Sequence of chain 1.F:
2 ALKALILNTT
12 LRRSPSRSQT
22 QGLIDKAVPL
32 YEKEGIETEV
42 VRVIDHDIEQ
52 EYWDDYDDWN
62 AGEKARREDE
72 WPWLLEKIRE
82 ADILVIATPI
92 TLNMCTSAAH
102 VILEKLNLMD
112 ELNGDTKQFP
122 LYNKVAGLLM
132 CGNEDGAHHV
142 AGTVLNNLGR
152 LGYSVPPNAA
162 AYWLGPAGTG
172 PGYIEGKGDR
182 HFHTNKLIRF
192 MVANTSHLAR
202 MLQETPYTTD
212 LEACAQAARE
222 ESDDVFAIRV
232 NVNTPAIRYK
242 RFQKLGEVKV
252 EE

Sequence of chain 1.G:
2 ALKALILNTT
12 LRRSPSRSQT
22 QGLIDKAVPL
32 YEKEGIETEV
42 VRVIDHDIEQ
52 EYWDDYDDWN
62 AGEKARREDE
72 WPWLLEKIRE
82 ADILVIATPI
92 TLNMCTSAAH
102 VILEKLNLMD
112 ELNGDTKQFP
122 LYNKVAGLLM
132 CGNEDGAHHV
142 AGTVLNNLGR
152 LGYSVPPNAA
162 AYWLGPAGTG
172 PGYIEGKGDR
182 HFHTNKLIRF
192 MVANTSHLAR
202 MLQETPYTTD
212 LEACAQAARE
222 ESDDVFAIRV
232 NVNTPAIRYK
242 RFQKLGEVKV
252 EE

Binding-site contacts:
Ligand atom C13 contacts residue ILE91 of chain 1.G at 3.2 Å (hydrophobic).
Ligand atom C14 contacts residue ILE91 of chain 1.G at 3.3 Å (hydrophobic).
Ligand atom C6 contacts residue TYR240 of chain 1.E at 3.4 Å (hydrophobic).
Ligand atom O8 contacts residue ASN94 of chain 1.G at 3.0 Å (h-bond).
Ligand atom N4 contacts residue ASN134 of chain 1.G at 3.1 Å (h-bond).
Ligand atom C4 contacts residue ILE91 of chain 1.G at 3.4 Å (hydrophobic).
Ligand atom O9 contacts residue GLU135 of chain 1.G at 2.7 Å (salt-bridge).
Ligand atom C16 contacts residue ASP136 of chain 1.G at 3.5 Å.
Ligand atom C12 contacts residue TYR240 of chain 1.E at 3.4 Å (hydrophobic).
Ligand atom O1 contacts residue GLN20 of chain 1.G at 2.7 Å (h-bond).
Ligand atom N3 contacts residue TYR240 of chain 1.E at 3.4 Å.
Ligand atom O8 contacts residue LEU93 of chain 1.G at 3.4 Å (h-bond).
Ligand atom O1 contacts residue ARG13 of chain 1.G at 3.1 Å (salt-bridge).
Ligand atom P1 contacts residue GLN20 of chain 1.G at 3.5 Å.
Ligand atom O7 contacts residue CYS132 of chain 1.G at 3.5 Å (h-bond).
Ligand atom O9 contacts residue GLY133 of chain 1.G at 3.3 Å.
Ligand atom O1 contacts residue SER19 of chain 1.G at 3.3 Å.
Ligand atom O3 contacts residue THR21 of chain 1.G at 2.8 Å (h-bond).
Ligand atom N3 contacts residue THR92 of chain 1.G at 3.4 Å.
Ligand atom O9 contacts residue ASN134 of chain 1.G at 2.9 Å (h-bond).
Ligand atom O2 contacts residue PRO90 of chain 1.G at 3.5 Å.
Ligand atom N1 contacts residue TYR240 of chain 1.E at 3.5 Å.
Ligand atom O7 contacts residue GLY133 of chain 1.G at 3.4 Å.
Ligand atom O9 contacts residue ASP136 of chain 1.G at 2.7 Å (salt-bridge).
Ligand atom O2 contacts residue THR11 of chain 1.G at 2.5 Å (h-bond).
Ligand atom O4 contacts residue PRO90 of chain 1.G at 3.5 Å.
Ligand atom N5 contacts residue ASP136 of chain 1.G at 2.8 Å (salt-bridge).
Ligand atom C10 contacts residue GLU105 of chain 1.F at 3.5 Å.
Ligand atom O3 contacts residue SER19 of chain 1.G at 2.5 Å (h-bond).
Ligand atom P1 contacts residue THR11 of chain 1.G at 3.5 Å.
Ligand atom O7 contacts residue ILE91 of chain 1.G at 2.7 Å (h-bond).
Ligand atom O2 contacts residue ARG13 of chain 1.G at 3.0 Å (salt-bridge).
Ligand atom C14 contacts residue TYR240 of chain 1.E at 3.3 Å (hydrophobic).
Ligand atom O5 contacts residue CYS132 of chain 1.G at 3.1 Å (h-bond).
Ligand atom C16 contacts residue ASN134 of chain 1.G at 3.5 Å.
Ligand atom N3 contacts residue ILE91 of chain 1.G at 3.5 Å (h-bond).
Ligand atom C6 contacts residue ILE91 of chain 1.G at 3.4 Å (hydrophobic).
Ligand atom N3 contacts residue LEU93 of chain 1.G at 3.1 Å (h-bond).
Ligand atom O3 contacts residue GLN20 of chain 1.G at 3.3 Å (h-bond).
Ligand atom N1 contacts residue ILE91 of chain 1.G at 3.2 Å (h-bond).

Sequence of chain 1.E:
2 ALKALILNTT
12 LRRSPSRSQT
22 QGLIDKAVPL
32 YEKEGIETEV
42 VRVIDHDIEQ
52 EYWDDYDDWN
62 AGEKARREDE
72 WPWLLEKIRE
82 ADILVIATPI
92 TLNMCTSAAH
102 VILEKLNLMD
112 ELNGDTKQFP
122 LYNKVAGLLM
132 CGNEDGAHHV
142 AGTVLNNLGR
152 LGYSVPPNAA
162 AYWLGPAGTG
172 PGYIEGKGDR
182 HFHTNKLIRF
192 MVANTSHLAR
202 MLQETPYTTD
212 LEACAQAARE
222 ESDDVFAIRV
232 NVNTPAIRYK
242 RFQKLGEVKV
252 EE

The small molecule below binds the protein below.
Small molecule (SMILES): Cc1cc2nc3c(=O)[nH]c(=O)[nH]c3[n+](CC(=O)[C@@H](O)[C@@H](O)COP(=O)(O)O)c2cc1N